Sequence of chain 1.B:
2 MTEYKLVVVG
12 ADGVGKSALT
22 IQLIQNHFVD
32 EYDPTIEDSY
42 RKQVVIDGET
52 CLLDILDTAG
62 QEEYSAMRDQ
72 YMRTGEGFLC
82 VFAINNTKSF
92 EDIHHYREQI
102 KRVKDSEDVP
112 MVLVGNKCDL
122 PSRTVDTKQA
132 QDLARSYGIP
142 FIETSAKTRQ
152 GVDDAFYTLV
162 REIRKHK

Binding-site contacts:
Ligand atom C6 contacts residue LEU57 of chain 1.B at 3.9 Å (hydrophobic).
Ligand atom C11 contacts residue ASP55 of chain 1.B at 3.9 Å.
Ligand atom C16 contacts residue GLY76 of chain 1.B at 4.3 Å.
Ligand atom C12 contacts residue LYS6 of chain 1.B at 4.3 Å.
Ligand atom C13 contacts residue LYS6 of chain 1.B at 4.4 Å.
Ligand atom C13 contacts residue GLY76 of chain 1.B at 3.9 Å.
Ligand atom C13 contacts residue THR75 of chain 1.B at 3.3 Å.
Ligand atom N9 contacts residue ASP55 of chain 1.B at 3.0 Å (salt-bridge).
Ligand atom C2 contacts residue ASP55 of chain 1.B at 4.5 Å.
Ligand atom C12 contacts residue ASP55 of chain 1.B at 3.6 Å.
Ligand atom N8 contacts residue SER40 of chain 1.B at 4.1 Å.
Ligand atom C7 contacts residue THR75 of chain 1.B at 3.0 Å.
Ligand atom C16 contacts residue LEU7 of chain 1.B at 3.9 Å (hydrophobic).
Ligand atom C15 contacts residue LYS6 of chain 1.B at 3.8 Å.
Ligand atom C2 contacts residue THR75 of chain 1.B at 4.3 Å.
Ligand atom C7 contacts residue LEU57 of chain 1.B at 4.0 Å (hydrophobic).
Ligand atom C16 contacts residue VAL8 of chain 1.B at 3.6 Å (hydrophobic).
Ligand atom C10 contacts residue LEU57 of chain 1.B at 4.4 Å (hydrophobic).
Ligand atom C15 contacts residue ASP55 of chain 1.B at 3.6 Å.
Ligand atom C16 contacts residue LEU57 of chain 1.B at 4.0 Å (hydrophobic).
Ligand atom C12 contacts residue LEU7 of chain 1.B at 4.0 Å (hydrophobic).
Ligand atom N8 contacts residue LEU57 of chain 1.B at 4.0 Å.
Ligand atom C13 contacts residue LEU57 of chain 1.B at 4.2 Å (hydrophobic).
Ligand atom C3 contacts residue SER40 of chain 1.B at 4.5 Å.
Ligand atom C5 contacts residue GLU38 of chain 1.B at 3.9 Å.
Ligand atom C16 contacts residue ASP55 of chain 1.B at 4.2 Å.
Ligand atom C12 contacts residue LEU57 of chain 1.B at 3.7 Å (hydrophobic).
Ligand atom C10 contacts residue ASP55 of chain 1.B at 4.4 Å.
Ligand atom C2 contacts residue LEU57 of chain 1.B at 4.1 Å (hydrophobic).
Ligand atom C3 contacts residue LEU57 of chain 1.B at 4.4 Å (hydrophobic).
Ligand atom C10 contacts residue SER40 of chain 1.B at 3.6 Å.
Ligand atom C16 contacts residue LYS6 of chain 1.B at 3.8 Å.
Ligand atom C1 contacts residue LEU57 of chain 1.B at 4.3 Å (hydrophobic).
Ligand atom C13 contacts residue VAL8 of chain 1.B at 3.7 Å (hydrophobic).
Ligand atom N8 contacts residue ASP55 of chain 1.B at 2.8 Å (salt-bridge).
Ligand atom C3 contacts residue ASP55 of chain 1.B at 3.8 Å.
Ligand atom C6 contacts residue ASP55 of chain 1.B at 3.5 Å.
Ligand atom C5 contacts residue LEU57 of chain 1.B at 3.7 Å (hydrophobic).
Ligand atom C13 contacts residue TYR72 of chain 1.B at 4.3 Å (hydrophobic).

This small molecule binds to this protein.
Small molecule (SMILES): CC1(C)C[C@@]2(C)c3ccccc3N[C@@]2(C)N1